Binding-site contacts:
Ligand atom C5 contacts residue ASN152 of chain 1.C at 3.6 Å.
Ligand atom C4 contacts residue GLY28 of chain 1.A at 3.9 Å.
Ligand atom O6 contacts residue SER27 of chain 1.A at 3.8 Å.
Ligand atom C8 contacts residue ASN151 of chain 1.C at 3.3 Å.
Ligand atom O7 contacts residue SER99 of chain 1.C at 2.5 Å (h-bond).
Ligand atom C8 contacts residue ASN152 of chain 1.C at 3.9 Å.
Ligand atom C8 contacts residue SER99 of chain 1.C at 4.4 Å.
Ligand atom C1 contacts residue ASN152 of chain 1.C at 1.4 Å.
Ligand atom C3 contacts residue ASN152 of chain 1.C at 3.8 Å.
Ligand atom O6 contacts residue ASN152 of chain 1.C at 4.3 Å.
Ligand atom C5 contacts residue GLY28 of chain 1.A at 4.4 Å.
Ligand atom O7 contacts residue ASN151 of chain 1.C at 4.2 Å.
Ligand atom O7 contacts residue ASN152 of chain 1.C at 4.5 Å.
Ligand atom O6 contacts residue GLY28 of chain 1.A at 3.1 Å (h-bond).
Ligand atom O3 contacts residue ASN78 of chain 1.A at 4.5 Å.
Ligand atom C4 contacts residue ASN152 of chain 1.C at 4.3 Å.
Ligand atom O6 contacts residue SER29 of chain 1.A at 4.4 Å.
Ligand atom C6 contacts residue ASN152 of chain 1.C at 4.2 Å.
Ligand atom C7 contacts residue ASN152 of chain 1.C at 3.6 Å.
Ligand atom N2 contacts residue GLU119 of chain 1.C at 3.4 Å (salt-bridge).
Ligand atom C2 contacts residue ASN152 of chain 1.C at 2.5 Å.
Ligand atom C7 contacts residue ASN151 of chain 1.C at 4.1 Å.
Ligand atom C6 contacts residue GLY28 of chain 1.A at 4.1 Å.
Ligand atom N2 contacts residue ASN152 of chain 1.C at 3.0 Å (h-bond).
Ligand atom C7 contacts residue SER99 of chain 1.C at 3.7 Å.
Ligand atom C6 contacts residue SER27 of chain 1.A at 4.3 Å.
Ligand atom O5 contacts residue ASN152 of chain 1.C at 2.4 Å (h-bond).
Ligand atom C2 contacts residue SER29 of chain 1.A at 4.2 Å.
Ligand atom O7 contacts residue GLU119 of chain 1.C at 3.0 Å (salt-bridge).
Ligand atom C7 contacts residue GLU119 of chain 1.C at 3.5 Å.
Ligand atom O5 contacts residue SER29 of chain 1.A at 4.3 Å.

The protein below binds the small molecule below.
Small molecule (SMILES): CC(=O)N[C@@H]1[C@@H](O)[C@H](O)[C@@H](CO)O[C@H]1O

Sequence of chain 1.C:
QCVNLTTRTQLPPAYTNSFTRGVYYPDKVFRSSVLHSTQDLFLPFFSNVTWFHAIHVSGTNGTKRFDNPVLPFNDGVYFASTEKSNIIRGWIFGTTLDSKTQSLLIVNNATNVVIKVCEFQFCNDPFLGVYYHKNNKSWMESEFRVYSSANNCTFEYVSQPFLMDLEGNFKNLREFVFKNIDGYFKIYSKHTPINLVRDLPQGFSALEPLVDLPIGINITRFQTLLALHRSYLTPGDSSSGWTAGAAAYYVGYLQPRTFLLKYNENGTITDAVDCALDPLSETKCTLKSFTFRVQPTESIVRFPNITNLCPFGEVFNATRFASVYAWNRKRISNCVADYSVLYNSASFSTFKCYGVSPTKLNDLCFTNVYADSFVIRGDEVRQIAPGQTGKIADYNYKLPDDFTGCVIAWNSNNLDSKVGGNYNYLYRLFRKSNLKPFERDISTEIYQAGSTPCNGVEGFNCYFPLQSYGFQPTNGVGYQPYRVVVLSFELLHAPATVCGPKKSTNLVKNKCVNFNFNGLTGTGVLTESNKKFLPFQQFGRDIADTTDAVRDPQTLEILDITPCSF

Sequence of chain 1.A:
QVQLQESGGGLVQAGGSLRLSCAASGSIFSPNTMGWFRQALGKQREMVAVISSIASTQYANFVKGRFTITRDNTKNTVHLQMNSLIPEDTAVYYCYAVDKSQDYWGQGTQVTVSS